Binding-site contacts:
Ligand atom C1 contacts residue ASN20 of chain 1.A at 1.4 Å.
Ligand atom O7 contacts residue GLY16 of chain 1.A at 3.1 Å.
Ligand atom C1 contacts residue GOL1 of chain 1.O at 4.0 Å.
Ligand atom C8 contacts residue PHE15 of chain 1.A at 4.0 Å (hydrophobic).
Ligand atom O7 contacts residue SER50 of chain 1.A at 4.0 Å.
Ligand atom N2 contacts residue ASN20 of chain 1.A at 3.0 Å (h-bond).
Ligand atom C8 contacts residue GLY16 of chain 1.A at 3.6 Å.
Ligand atom C3 contacts residue ASN20 of chain 1.A at 3.8 Å.
Ligand atom C8 contacts residue ASN20 of chain 1.A at 4.5 Å.
Ligand atom O7 contacts residue ASN20 of chain 1.A at 3.2 Å (h-bond).
Ligand atom C7 contacts residue GLY16 of chain 1.A at 3.7 Å.
Ligand atom C2 contacts residue ASN20 of chain 1.A at 2.5 Å.
Ligand atom O5 contacts residue ASN20 of chain 1.A at 2.3 Å (h-bond).
Ligand atom C4 contacts residue ASN20 of chain 1.A at 4.2 Å.
Ligand atom C5 contacts residue ASN20 of chain 1.A at 3.6 Å.
Ligand atom C8 contacts residue PHE19 of chain 1.A at 4.2 Å (hydrophobic).
Ligand atom N2 contacts residue GOL1 of chain 1.O at 4.5 Å.
Ligand atom C7 contacts residue ASN20 of chain 1.A at 3.3 Å.

Sequence of chain 1.A:
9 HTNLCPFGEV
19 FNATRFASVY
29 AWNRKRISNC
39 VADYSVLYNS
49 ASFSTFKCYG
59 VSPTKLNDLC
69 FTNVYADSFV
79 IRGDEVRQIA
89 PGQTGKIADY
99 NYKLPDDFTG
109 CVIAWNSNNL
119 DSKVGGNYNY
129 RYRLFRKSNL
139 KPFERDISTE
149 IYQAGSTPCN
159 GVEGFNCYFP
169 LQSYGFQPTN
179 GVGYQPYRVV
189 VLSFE

This protein binds this small molecule.
Small molecule (SMILES): CC(=O)N[C@H]1[C@H](O[C@H]2[C@H](O)[C@@H](NC(C)=O)CO[C@@H]2CO[C@@H]2O[C@@H](C)[C@@H](O)[C@@H](O)[C@@H]2O)O[C@H](CO)[C@@H](O[C@@H]2O[C@H](CO[C@H]3O[C@H](CO)[C@@H](O)[C@H](O)[C@@H]3O)[C@@H](O)[C@H](O[C@H]3O[C@H](CO)[C@@H](O)[C@H](O)[C@@H]3O)[C@@H]2O)[C@@H]1O